Sequence of chain 1.A:
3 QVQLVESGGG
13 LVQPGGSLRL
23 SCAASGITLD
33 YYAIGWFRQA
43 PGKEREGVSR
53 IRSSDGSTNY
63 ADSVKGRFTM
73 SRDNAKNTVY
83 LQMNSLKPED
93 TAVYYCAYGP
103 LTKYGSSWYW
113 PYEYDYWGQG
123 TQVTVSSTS

The small molecule below binds the protein below.
Small molecule (SMILES): C[N+](C)(CCCS(=O)(=O)[O-])Cc1ccccc1

Binding-site contacts:
Ligand atom C3 contacts residue TYR34 of chain 1.A at 3.3 Å (hydrophobic).
Ligand atom C2 contacts residue TYR34 of chain 1.A at 3.3 Å (hydrophobic).
Ligand atom C1 contacts residue VAL81 of chain 1.A at 3.7 Å (hydrophobic).
Ligand atom C5 contacts residue THR80 of chain 1.A at 3.9 Å.
Ligand atom C6 contacts residue ARG74 of chain 1.A at 4.2 Å.
Ligand atom O15 contacts residue ARG74 of chain 1.A at 2.8 Å (salt-bridge).
Ligand atom C2 contacts residue ASN79 of chain 1.A at 4.1 Å.
Ligand atom S11 contacts residue ASN76 of chain 1.A at 4.2 Å.
Ligand atom C6 contacts residue LYS78 of chain 1.A at 4.1 Å.
Ligand atom O16 contacts residue ASP75 of chain 1.A at 4.1 Å.
Ligand atom C5 contacts residue ARG74 of chain 1.A at 3.9 Å.
Ligand atom S11 contacts residue ARG74 of chain 1.A at 3.9 Å.
Ligand atom O16 contacts residue ARG74 of chain 1.A at 3.9 Å.
Ligand atom C3 contacts residue ARG74 of chain 1.A at 4.1 Å.
Ligand atom C13 contacts residue ASP75 of chain 1.A at 3.8 Å.
Ligand atom C10 contacts residue ASN76 of chain 1.A at 3.0 Å.
Ligand atom C13 contacts residue LYS78 of chain 1.A at 3.2 Å.
Ligand atom N8 contacts residue ASN79 of chain 1.A at 4.0 Å.
Ligand atom C3 contacts residue ASN79 of chain 1.A at 3.9 Å.
Ligand atom O16 contacts residue ASN76 of chain 1.A at 3.3 Å.
Ligand atom C5 contacts residue ASN79 of chain 1.A at 4.0 Å.
Ligand atom C17 contacts residue ASN76 of chain 1.A at 3.1 Å.
Ligand atom C4 contacts residue LYS78 of chain 1.A at 4.5 Å.
Ligand atom C6 contacts residue VAL81 of chain 1.A at 3.7 Å (hydrophobic).
Ligand atom C4 contacts residue ASN79 of chain 1.A at 4.0 Å.
Ligand atom C5 contacts residue ASP75 of chain 1.A at 3.7 Å.
Ligand atom C7 contacts residue ASP75 of chain 1.A at 3.9 Å.
Ligand atom C4 contacts residue ASP75 of chain 1.A at 4.3 Å.
Ligand atom C9 contacts residue ASN76 of chain 1.A at 4.2 Å.
Ligand atom C1 contacts residue ASN79 of chain 1.A at 4.3 Å.
Ligand atom C13 contacts residue ASN79 of chain 1.A at 3.6 Å.
Ligand atom C5 contacts residue LYS78 of chain 1.A at 3.6 Å.
Ligand atom C6 contacts residue ASN79 of chain 1.A at 3.7 Å.
Ligand atom C1 contacts residue THR80 of chain 1.A at 4.3 Å.
Ligand atom C7 contacts residue ARG74 of chain 1.A at 3.6 Å.
Ligand atom C17 contacts residue ASP75 of chain 1.A at 3.5 Å.
Ligand atom C6 contacts residue THR80 of chain 1.A at 3.4 Å.
Ligand atom N8 contacts residue ASP75 of chain 1.A at 4.3 Å.
Ligand atom C12 contacts residue ASN79 of chain 1.A at 3.3 Å.
Ligand atom C4 contacts residue ARG74 of chain 1.A at 4.0 Å.